A small-molecule ligand and the protein it binds are described below.
Small molecule (SMILES): NC(=[NH2+])c1ccc(N)cc1

Sequence of chain 1.B:
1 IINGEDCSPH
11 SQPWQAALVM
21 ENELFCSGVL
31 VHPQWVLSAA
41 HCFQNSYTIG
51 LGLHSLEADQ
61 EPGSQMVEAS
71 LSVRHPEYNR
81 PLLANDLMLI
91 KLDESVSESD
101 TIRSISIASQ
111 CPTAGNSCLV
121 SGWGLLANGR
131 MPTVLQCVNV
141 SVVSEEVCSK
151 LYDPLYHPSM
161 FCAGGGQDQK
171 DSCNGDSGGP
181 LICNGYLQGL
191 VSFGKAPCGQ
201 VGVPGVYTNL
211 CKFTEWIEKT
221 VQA

Binding-site contacts:
Ligand atom C4 contacts residue PHE193 of chain 1.B at 3.6 Å (hydrophobic).
Ligand atom C6 contacts residue SER192 of chain 1.B at 3.4 Å.
Ligand atom C2 contacts residue PHE193 of chain 1.B at 3.3 Å (hydrophobic).
Ligand atom C3 contacts residue PHE193 of chain 1.B at 3.3 Å (hydrophobic).
Ligand atom N3 contacts residue CYS198 of chain 1.B at 3.1 Å (h-bond).
Ligand atom C7 contacts residue PHE193 of chain 1.B at 4.3 Å (hydrophobic).
Ligand atom C6 contacts residue PHE193 of chain 1.B at 3.7 Å (hydrophobic).
Ligand atom N2 contacts residue ASP171 of chain 1.B at 3.2 Å (salt-bridge).
Ligand atom C4 contacts residue CYS173 of chain 1.B at 4.3 Å (hydrophobic).
Ligand atom N1 contacts residue HIS41 of chain 1.B at 4.3 Å.
Ligand atom C5 contacts residue PHE193 of chain 1.B at 4.0 Å (hydrophobic).
Ligand atom C5 contacts residue CYS173 of chain 1.B at 4.2 Å (hydrophobic).
Ligand atom C1 contacts residue GLY194 of chain 1.B at 4.2 Å.
Ligand atom C5 contacts residue VAL191 of chain 1.B at 3.4 Å (hydrophobic).
Ligand atom C1 contacts residue PHE193 of chain 1.B at 3.4 Å (hydrophobic).
Ligand atom N1 contacts residue SER192 of chain 1.B at 3.4 Å (h-bond).
Ligand atom N2 contacts residue GLY205 of chain 1.B at 3.7 Å.
Ligand atom C7 contacts residue GLY194 of chain 1.B at 4.3 Å.
Ligand atom C1 contacts residue SER192 of chain 1.B at 3.5 Å.
Ligand atom C1 contacts residue SER177 of chain 1.B at 4.0 Å.
Ligand atom C6 contacts residue CYS173 of chain 1.B at 4.5 Å (hydrophobic).
Ligand atom C4 contacts residue GLY194 of chain 1.B at 3.7 Å.
Ligand atom N2 contacts residue CYS173 of chain 1.B at 4.5 Å.
Ligand atom N3 contacts residue CYS173 of chain 1.B at 3.8 Å.
Ligand atom N2 contacts residue SER172 of chain 1.B at 3.4 Å (h-bond).
Ligand atom C7 contacts residue CYS198 of chain 1.B at 4.3 Å (hydrophobic).
Ligand atom N2 contacts residue PHE193 of chain 1.B at 4.1 Å.
Ligand atom C3 contacts residue GLY194 of chain 1.B at 2.9 Å.
Ligand atom N3 contacts residue ASP171 of chain 1.B at 2.9 Å (salt-bridge).
Ligand atom C2 contacts residue GLY194 of chain 1.B at 3.2 Å.
Ligand atom N1 contacts residue PHE193 of chain 1.B at 4.0 Å.
Ligand atom C7 contacts residue ASP171 of chain 1.B at 3.7 Å.
Ligand atom C2 contacts residue SER192 of chain 1.B at 4.4 Å.
Ligand atom N3 contacts residue SER172 of chain 1.B at 2.8 Å (h-bond).
Ligand atom C5 contacts residue SER192 of chain 1.B at 4.3 Å.
Ligand atom N1 contacts residue SER177 of chain 1.B at 3.5 Å (h-bond).
Ligand atom C6 contacts residue VAL191 of chain 1.B at 3.8 Å (hydrophobic).
Ligand atom C6 contacts residue SER177 of chain 1.B at 3.6 Å.
Ligand atom C7 contacts residue CYS173 of chain 1.B at 4.0 Å (hydrophobic).
Ligand atom C7 contacts residue SER172 of chain 1.B at 3.4 Å.